Binding-site contacts:
Ligand atom C6 contacts residue TYR211 of chain 1.A at 3.8 Å (hydrophobic).
Ligand atom C6 contacts residue TYR116 of chain 1.B at 3.2 Å (hydrophobic).
Ligand atom C5 contacts residue ASN113 of chain 1.B at 3.6 Å.
Ligand atom O7 contacts residue LEU207 of chain 1.A at 3.8 Å.
Ligand atom C5 contacts residue PHE189 of chain 1.B at 4.1 Å (hydrophobic).
Ligand atom O5 contacts residue LEU207 of chain 1.A at 3.9 Å.
Ligand atom O6 contacts residue GLU109 of chain 1.B at 4.5 Å.
Ligand atom C1 contacts residue TYR116 of chain 1.B at 3.8 Å (hydrophobic).
Ligand atom C1 contacts residue GLU109 of chain 1.B at 3.7 Å.
Ligand atom C8 contacts residue MET185 of chain 1.B at 3.6 Å (hydrophobic).
Ligand atom C5 contacts residue LEU207 of chain 1.A at 4.2 Å (hydrophobic).
Ligand atom C2 contacts residue GLU109 of chain 1.B at 4.2 Å.
Ligand atom O5 contacts residue PHE189 of chain 1.B at 4.3 Å.
Ligand atom C5 contacts residue TYR211 of chain 1.A at 4.1 Å (hydrophobic).
Ligand atom O5 contacts residue TYR116 of chain 1.B at 3.2 Å.
Ligand atom C8 contacts residue PHE189 of chain 1.B at 4.3 Å (hydrophobic).
Ligand atom N2 contacts residue ASN113 of chain 1.B at 3.0 Å (h-bond).
Ligand atom C7 contacts residue ASN113 of chain 1.B at 3.6 Å.
Ligand atom C6 contacts residue PHE189 of chain 1.B at 3.8 Å (hydrophobic).
Ligand atom O5 contacts residue GLU109 of chain 1.B at 3.6 Å.
Ligand atom O7 contacts residue ASN113 of chain 1.B at 3.9 Å.
Ligand atom O6 contacts residue TYR116 of chain 1.B at 2.8 Å (h-bond).
Ligand atom C3 contacts residue ASN113 of chain 1.B at 3.8 Å.
Ligand atom O5 contacts residue ASN113 of chain 1.B at 2.3 Å (h-bond).
Ligand atom O6 contacts residue LEU207 of chain 1.A at 4.3 Å.
Ligand atom C6 contacts residue LEU207 of chain 1.A at 3.7 Å (hydrophobic).
Ligand atom C4 contacts residue ASN113 of chain 1.B at 4.2 Å.
Ligand atom C1 contacts residue ASN113 of chain 1.B at 1.4 Å.
Ligand atom C2 contacts residue LEU207 of chain 1.A at 4.4 Å (hydrophobic).
Ligand atom O3 contacts residue LEU207 of chain 1.A at 4.4 Å.
Ligand atom C2 contacts residue ASN113 of chain 1.B at 2.5 Å.
Ligand atom C5 contacts residue TYR116 of chain 1.B at 4.0 Å (hydrophobic).
Ligand atom C4 contacts residue LEU207 of chain 1.A at 4.0 Å (hydrophobic).
Ligand atom O6 contacts residue LEU207 of chain 1.A at 3.9 Å.

Sequence of chain 1.A:
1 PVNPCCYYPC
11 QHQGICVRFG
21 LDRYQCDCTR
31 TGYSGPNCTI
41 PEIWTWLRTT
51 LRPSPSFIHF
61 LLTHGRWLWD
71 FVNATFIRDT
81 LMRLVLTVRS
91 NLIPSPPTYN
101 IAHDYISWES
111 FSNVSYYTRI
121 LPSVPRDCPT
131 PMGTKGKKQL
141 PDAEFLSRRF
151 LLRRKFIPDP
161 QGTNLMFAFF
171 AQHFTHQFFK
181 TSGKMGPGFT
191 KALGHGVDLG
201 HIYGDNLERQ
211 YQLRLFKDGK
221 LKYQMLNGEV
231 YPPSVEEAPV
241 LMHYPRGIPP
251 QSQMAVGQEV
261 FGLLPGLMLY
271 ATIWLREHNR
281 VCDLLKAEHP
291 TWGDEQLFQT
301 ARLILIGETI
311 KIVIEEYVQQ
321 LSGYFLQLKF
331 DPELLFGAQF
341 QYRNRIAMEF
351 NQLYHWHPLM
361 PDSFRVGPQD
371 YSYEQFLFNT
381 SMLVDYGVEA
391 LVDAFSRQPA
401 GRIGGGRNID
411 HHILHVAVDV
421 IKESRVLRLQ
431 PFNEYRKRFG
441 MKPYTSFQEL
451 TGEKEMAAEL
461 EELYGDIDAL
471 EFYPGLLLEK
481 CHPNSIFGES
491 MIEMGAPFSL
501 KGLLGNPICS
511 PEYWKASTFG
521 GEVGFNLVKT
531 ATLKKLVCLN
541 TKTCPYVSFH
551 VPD

Sequence of chain 1.B:
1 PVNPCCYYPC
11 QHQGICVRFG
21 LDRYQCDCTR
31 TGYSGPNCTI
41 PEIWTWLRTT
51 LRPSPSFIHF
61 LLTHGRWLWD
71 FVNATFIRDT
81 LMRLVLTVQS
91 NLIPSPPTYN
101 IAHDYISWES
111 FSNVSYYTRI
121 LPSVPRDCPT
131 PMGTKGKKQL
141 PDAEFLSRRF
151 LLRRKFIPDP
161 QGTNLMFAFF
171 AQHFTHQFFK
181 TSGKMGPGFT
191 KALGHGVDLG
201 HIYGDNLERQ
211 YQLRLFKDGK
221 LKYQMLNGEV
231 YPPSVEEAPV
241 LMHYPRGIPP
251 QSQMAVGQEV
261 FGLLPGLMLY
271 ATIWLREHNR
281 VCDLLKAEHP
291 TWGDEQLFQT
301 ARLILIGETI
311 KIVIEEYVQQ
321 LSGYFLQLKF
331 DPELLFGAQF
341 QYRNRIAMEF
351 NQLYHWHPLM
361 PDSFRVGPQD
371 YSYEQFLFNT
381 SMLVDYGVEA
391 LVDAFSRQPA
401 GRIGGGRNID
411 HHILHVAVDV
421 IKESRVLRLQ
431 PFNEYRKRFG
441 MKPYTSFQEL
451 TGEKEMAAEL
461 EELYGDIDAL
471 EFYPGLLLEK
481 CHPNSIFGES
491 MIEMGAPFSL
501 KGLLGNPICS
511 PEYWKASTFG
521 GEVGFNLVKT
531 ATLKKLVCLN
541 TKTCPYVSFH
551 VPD

This protein binds this small molecule.
Small molecule (SMILES): CC(=O)N[C@H]1[C@@H](O[C@H]2[C@H](O)[C@@H](NC(C)=O)CO[C@@H]2CO)O[C@H](CO)[C@@H](O[C@@H]2O[C@H](CO)[C@@H](O)[C@H](O)[C@@H]2O)[C@@H]1O